Sequence of chain 1.M:
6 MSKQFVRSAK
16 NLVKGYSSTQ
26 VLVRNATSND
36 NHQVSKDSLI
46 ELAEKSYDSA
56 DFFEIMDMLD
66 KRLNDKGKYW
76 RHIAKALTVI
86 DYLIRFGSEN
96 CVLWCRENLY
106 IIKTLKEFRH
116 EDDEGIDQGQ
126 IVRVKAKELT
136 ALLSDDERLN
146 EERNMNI

Binding-site contacts:
Ligand atom O3 contacts residue LYS19 of chain 1.O at 4.5 Å.
Ligand atom C5 contacts residue LYS19 of chain 1.M at 4.4 Å.
Ligand atom O53 contacts residue LYS66 of chain 1.O at 4.4 Å.
Ligand atom O41 contacts residue LYS15 of chain 1.M at 3.4 Å (salt-bridge).
Ligand atom O5 contacts residue LYS19 of chain 1.O at 3.6 Å.
Ligand atom C1 contacts residue LYS15 of chain 1.O at 3.8 Å.
Ligand atom O1 contacts residue LYS15 of chain 1.O at 2.7 Å (salt-bridge).
Ligand atom C6 contacts residue LYS15 of chain 1.O at 3.8 Å.
Ligand atom C3 contacts residue LYS19 of chain 1.M at 4.0 Å.
Ligand atom O11 contacts residue LYS15 of chain 1.O at 3.1 Å (salt-bridge).
Ligand atom O51 contacts residue LYS66 of chain 1.O at 4.2 Å.
Ligand atom C5 contacts residue LYS19 of chain 1.O at 4.3 Å.
Ligand atom O52 contacts residue LYS15 of chain 1.O at 3.7 Å.
Ligand atom O13 contacts residue LYS15 of chain 1.O at 3.6 Å.
Ligand atom P1 contacts residue LYS15 of chain 1.O at 3.3 Å.
Ligand atom O52 contacts residue LYS19 of chain 1.O at 3.6 Å.
Ligand atom C6 contacts residue LYS19 of chain 1.O at 4.2 Å.
Ligand atom O6 contacts residue LYS15 of chain 1.O at 3.6 Å.
Ligand atom P5 contacts residue LYS19 of chain 1.O at 4.0 Å.
Ligand atom C4 contacts residue LYS19 of chain 1.M at 3.8 Å.
Ligand atom O51 contacts residue LYS19 of chain 1.O at 3.7 Å.
Ligand atom O43 contacts residue LYS19 of chain 1.M at 4.3 Å.
Ligand atom O42 contacts residue LYS19 of chain 1.M at 2.6 Å (salt-bridge).
Ligand atom C2 contacts residue LYS19 of chain 1.M at 4.2 Å.
Ligand atom P4 contacts residue LYS15 of chain 1.M at 4.1 Å.
Ligand atom O42 contacts residue LYS15 of chain 1.M at 3.8 Å.
Ligand atom P4 contacts residue LYS19 of chain 1.M at 3.1 Å.
Ligand atom O4 contacts residue LYS19 of chain 1.M at 2.5 Å (salt-bridge).
Ligand atom O41 contacts residue LYS19 of chain 1.M at 4.0 Å.
Ligand atom C4 contacts residue LYS19 of chain 1.O at 4.5 Å.

Sequence of chain 1.O:
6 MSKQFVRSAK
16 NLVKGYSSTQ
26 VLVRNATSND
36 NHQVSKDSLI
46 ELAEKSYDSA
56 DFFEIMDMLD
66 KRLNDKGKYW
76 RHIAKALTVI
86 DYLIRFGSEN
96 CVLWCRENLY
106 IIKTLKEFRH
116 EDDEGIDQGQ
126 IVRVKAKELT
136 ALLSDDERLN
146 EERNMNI

The protein below binds the small molecule below.
Small molecule (SMILES): CCCCCCCC(=O)OC[C@H](COP(=O)(O)O[C@@H]1[C@H](O)[C@H](O)[C@@H](OP(=O)(O)O)[C@H](OP(=O)(O)O)[C@H]1O)OC(=O)CCCCCCC